Binding-site contacts:
Ligand atom O7 contacts residue ASN126 of chain 2.A at 4.2 Å.
Ligand atom O7 contacts residue TYR127 of chain 2.A at 3.7 Å.
Ligand atom C8 contacts residue TYR127 of chain 2.A at 4.5 Å (hydrophobic).
Ligand atom C1 contacts residue ASN126 of chain 2.A at 1.4 Å.
Ligand atom C8 contacts residue GLU123 of chain 2.A at 3.6 Å.
Ligand atom C5 contacts residue ASN126 of chain 2.A at 3.6 Å.
Ligand atom C4 contacts residue ASN126 of chain 2.A at 4.2 Å.
Ligand atom O5 contacts residue ASN126 of chain 2.A at 2.4 Å (h-bond).
Ligand atom C7 contacts residue ASN126 of chain 2.A at 3.8 Å.
Ligand atom C7 contacts residue TYR127 of chain 2.A at 4.3 Å (hydrophobic).
Ligand atom C8 contacts residue ASN126 of chain 2.A at 4.1 Å.
Ligand atom C3 contacts residue ASN126 of chain 2.A at 3.8 Å.
Ligand atom N2 contacts residue ASN126 of chain 2.A at 2.9 Å (h-bond).
Ligand atom C2 contacts residue ASN126 of chain 2.A at 2.5 Å.
Ligand atom C8 contacts residue LYS122 of chain 2.A at 4.3 Å.

A protein and the small-molecule ligand that binds it are described below.
Small molecule (SMILES): CC(=O)N[C@@H]1[C@@H](O)[C@H](O)[C@@H](CO)O[C@H]1O

Sequence of chain 2.A:
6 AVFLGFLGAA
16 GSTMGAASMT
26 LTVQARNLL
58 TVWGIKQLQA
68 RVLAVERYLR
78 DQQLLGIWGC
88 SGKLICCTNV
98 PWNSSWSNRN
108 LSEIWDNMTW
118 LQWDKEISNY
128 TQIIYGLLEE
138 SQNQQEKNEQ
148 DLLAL